The protein below binds the small molecule below.
Small molecule (SMILES): O=C(O)C(=O)CO

Binding-site contacts:
Ligand atom O3 contacts residue TYR131 of chain 4.A at 3.7 Å.
Ligand atom C1 contacts residue PRO181 of chain 5.A at 4.4 Å (hydrophobic).
Ligand atom O1 contacts residue PHE118 of chain 4.A at 4.0 Å.
Ligand atom C2 contacts residue TYR131 of chain 4.A at 4.5 Å (hydrophobic).
Ligand atom O1 contacts residue PRO181 of chain 5.A at 3.7 Å.
Ligand atom O4 contacts residue PRO120 of chain 4.A at 4.1 Å.
Ligand atom O1 contacts residue LEU132 of chain 4.A at 3.8 Å.
Ligand atom C3 contacts residue PRO120 of chain 4.A at 4.1 Å (hydrophobic).
Ligand atom O2 contacts residue PHE118 of chain 4.A at 3.7 Å.
Ligand atom C3 contacts residue LEU132 of chain 4.A at 4.1 Å (hydrophobic).
Ligand atom O3 contacts residue GLY130 of chain 4.A at 4.4 Å.
Ligand atom C2 contacts residue SER129 of chain 4.A at 4.0 Å.
Ligand atom O3 contacts residue SER129 of chain 4.A at 3.0 Å (h-bond).
Ligand atom C1 contacts residue LEU132 of chain 4.A at 4.3 Å (hydrophobic).
Ligand atom C2 contacts residue LEU132 of chain 4.A at 3.8 Å (hydrophobic).
Ligand atom O4 contacts residue TYR131 of chain 4.A at 4.3 Å.
Ligand atom C3 contacts residue PHE118 of chain 4.A at 3.5 Å (hydrophobic).
Ligand atom C2 contacts residue PHE118 of chain 4.A at 3.9 Å (hydrophobic).
Ligand atom O4 contacts residue SER124 of chain 4.A at 3.5 Å.
Ligand atom O4 contacts residue PHE118 of chain 4.A at 4.1 Å.
Ligand atom O3 contacts residue LEU132 of chain 4.A at 3.1 Å (h-bond).
Ligand atom C1 contacts residue PHE118 of chain 4.A at 3.7 Å (hydrophobic).
Ligand atom C3 contacts residue TYR131 of chain 4.A at 3.7 Å (hydrophobic).

Sequence of chain 5.A:
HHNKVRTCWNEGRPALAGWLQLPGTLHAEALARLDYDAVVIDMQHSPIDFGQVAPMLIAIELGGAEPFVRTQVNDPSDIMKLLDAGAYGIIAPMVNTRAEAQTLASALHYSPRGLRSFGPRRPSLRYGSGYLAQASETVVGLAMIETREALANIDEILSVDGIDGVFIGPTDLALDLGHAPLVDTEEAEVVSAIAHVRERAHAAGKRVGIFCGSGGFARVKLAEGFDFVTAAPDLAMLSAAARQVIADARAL

Sequence of chain 4.A:
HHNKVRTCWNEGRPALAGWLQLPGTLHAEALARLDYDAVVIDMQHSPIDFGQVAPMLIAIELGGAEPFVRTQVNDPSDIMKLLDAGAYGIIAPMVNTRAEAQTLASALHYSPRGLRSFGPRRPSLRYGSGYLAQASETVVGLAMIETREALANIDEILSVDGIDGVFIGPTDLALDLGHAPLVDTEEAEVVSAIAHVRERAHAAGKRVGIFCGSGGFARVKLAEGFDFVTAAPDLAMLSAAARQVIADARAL